Binding-site contacts:
Ligand atom CZ2 contacts residue ASN207 of chain 8.A at 3.7 Å.
Ligand atom CB contacts residue ASN49 of chain 4.A at 3.5 Å.
Ligand atom CA contacts residue VAL205 of chain 8.A at 3.2 Å (hydrophobic).
Ligand atom CZ2 contacts residue ARG34 of chain 8.A at 3.8 Å.
Ligand atom CG contacts residue VAL40 of chain 4.A at 3.6 Å (hydrophobic).
Ligand atom CE3 contacts residue LEU41 of chain 4.A at 3.7 Å (hydrophobic).
Ligand atom N contacts residue GLU44 of chain 4.A at 3.8 Å.
Ligand atom CE1 contacts residue ALA206 of chain 8.A at 3.9 Å (hydrophobic).
Ligand atom NE1 contacts residue ASN74 of chain 4.A at 2.8 Å (h-bond).
Ligand atom CE2 contacts residue ASN207 of chain 8.A at 3.6 Å.
Ligand atom CZ contacts residue SER38 of chain 8.A at 3.5 Å.
Ligand atom O contacts residue VAL205 of chain 8.A at 3.0 Å (h-bond).
Ligand atom CZ2 contacts residue ASN74 of chain 4.A at 3.6 Å.
Ligand atom O contacts residue ASN207 of chain 8.A at 2.8 Å (h-bond).
Ligand atom NE1 contacts residue ASN207 of chain 8.A at 3.7 Å.
Ligand atom CD2 contacts residue VAL40 of chain 4.A at 3.5 Å (hydrophobic).
Ligand atom O contacts residue VAL205 of chain 8.A at 3.4 Å (h-bond).
Ligand atom CD1 contacts residue SER38 of chain 8.A at 3.7 Å.
Ligand atom N contacts residue GLU44 of chain 4.A at 3.0 Å (salt-bridge).
Ligand atom CD1 contacts residue VAL205 of chain 8.A at 3.9 Å (hydrophobic).
Ligand atom CH2 contacts residue ILE37 of chain 4.A at 3.8 Å (hydrophobic).
Ligand atom CE2 contacts residue VAL40 of chain 4.A at 3.6 Å (hydrophobic).
Ligand atom NE1 contacts residue VAL40 of chain 4.A at 3.7 Å.
Ligand atom CA contacts residue GLU44 of chain 4.A at 3.6 Å.
Ligand atom CZ contacts residue ALA42 of chain 8.A at 3.5 Å (hydrophobic).
Ligand atom CD1 contacts residue VAL40 of chain 4.A at 3.7 Å (hydrophobic).
Ligand atom CH2 contacts residue ARG34 of chain 8.A at 3.7 Å.
Ligand atom CD2 contacts residue LEU41 of chain 8.A at 3.6 Å (hydrophobic).
Ligand atom O contacts residue ASN207 of chain 8.A at 3.3 Å (h-bond).
Ligand atom CD2 contacts residue GLU45 of chain 8.A at 3.8 Å.
Ligand atom CB contacts residue GLU44 of chain 4.A at 3.1 Å.
Ligand atom O contacts residue ALA206 of chain 8.A at 3.2 Å.
Ligand atom C contacts residue VAL205 of chain 8.A at 3.5 Å (hydrophobic).
Ligand atom CD1 contacts residue ASN207 of chain 8.A at 3.6 Å.
Ligand atom CE1 contacts residue ALA42 of chain 8.A at 3.8 Å (hydrophobic).
Ligand atom CD1 contacts residue ASN74 of chain 4.A at 3.6 Å.
Ligand atom N contacts residue VAL205 of chain 8.A at 2.9 Å (h-bond).
Ligand atom CE2 contacts residue ASN74 of chain 4.A at 3.9 Å.
Ligand atom O contacts residue LYS204 of chain 8.A at 3.9 Å.
Ligand atom CE2 contacts residue GLU45 of chain 8.A at 3.7 Å.

A small-molecule ligand and the protein it binds are described below.
Small molecule (SMILES): CC(C)C[C@H](NC(=O)[C@H](CC1=c2ccccc2=NC1)NC(=O)[C@H](C)N)C(=O)N[C@@H](Cc1ccccc1)C(=O)N[C@@H](CCC(=O)O)C(=O)N[C@@H](C)C=O

Sequence of chain 8.A:
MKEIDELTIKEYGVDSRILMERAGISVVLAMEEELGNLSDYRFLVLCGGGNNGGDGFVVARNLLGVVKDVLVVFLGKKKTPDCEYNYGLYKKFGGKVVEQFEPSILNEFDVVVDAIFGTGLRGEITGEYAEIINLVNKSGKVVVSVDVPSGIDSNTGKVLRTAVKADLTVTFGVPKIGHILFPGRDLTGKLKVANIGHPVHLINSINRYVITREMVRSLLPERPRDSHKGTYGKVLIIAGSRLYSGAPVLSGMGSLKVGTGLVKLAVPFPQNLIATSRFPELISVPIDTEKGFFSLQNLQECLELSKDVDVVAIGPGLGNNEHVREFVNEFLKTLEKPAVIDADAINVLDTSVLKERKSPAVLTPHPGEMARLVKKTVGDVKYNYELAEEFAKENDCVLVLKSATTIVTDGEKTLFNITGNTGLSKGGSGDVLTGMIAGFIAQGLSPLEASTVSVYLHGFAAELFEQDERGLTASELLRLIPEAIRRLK

Sequence of chain 4.A:
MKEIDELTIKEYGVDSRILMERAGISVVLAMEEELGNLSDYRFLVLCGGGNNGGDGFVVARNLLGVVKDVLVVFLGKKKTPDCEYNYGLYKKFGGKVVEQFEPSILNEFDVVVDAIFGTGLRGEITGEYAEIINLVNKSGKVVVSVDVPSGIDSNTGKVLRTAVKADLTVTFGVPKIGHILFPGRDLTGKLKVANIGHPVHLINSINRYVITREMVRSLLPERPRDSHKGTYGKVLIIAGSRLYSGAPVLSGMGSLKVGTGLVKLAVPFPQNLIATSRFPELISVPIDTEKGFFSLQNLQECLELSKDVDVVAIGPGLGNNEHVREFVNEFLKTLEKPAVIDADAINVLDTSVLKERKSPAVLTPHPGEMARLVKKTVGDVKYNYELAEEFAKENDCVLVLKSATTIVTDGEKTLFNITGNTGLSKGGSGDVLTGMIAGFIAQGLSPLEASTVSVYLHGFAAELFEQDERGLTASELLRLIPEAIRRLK